This small molecule binds to this protein.
Small molecule (SMILES): O=P(O)(O)C(O)(Cc1cccc(-c2cccc(NS(=O)(=O)c3cccc(S(=O)(=O)Nc4cccc(-c5cccc(CC(O)(P(=O)(O)O)P(=O)(O)O)c5)c4)c3)c2)c1)P(=O)(O)O

Binding-site contacts:
Ligand atom CAX contacts residue MET25 of chain 1.A at 3.6 Å (hydrophobic).
Ligand atom OAK contacts residue ALA40 of chain 1.A at 3.3 Å.
Ligand atom CAS contacts residue ALA69 of chain 1.A at 3.6 Å (hydrophobic).
Ligand atom OAE contacts residue HIS43 of chain 1.A at 2.7 Å (h-bond).
Ligand atom OAH contacts residue PHE70 of chain 1.A at 2.6 Å (h-bond).
Ligand atom OAQ contacts residue MET86 of chain 1.A at 3.3 Å.
Ligand atom CBB contacts residue ASN28 of chain 1.A at 3.3 Å.
Ligand atom CAW contacts residue PHE89 of chain 1.A at 3.5 Å (hydrophobic).
Ligand atom OAB contacts residue HIS43 of chain 1.A at 3.3 Å.
Ligand atom CAZ contacts residue ALA47 of chain 1.A at 3.6 Å (hydrophobic).
Ligand atom OAB contacts residue ARG39 of chain 1.A at 3.0 Å (salt-bridge).
Ligand atom OAQ contacts residue LEU85 of chain 1.A at 3.6 Å.
Ligand atom CAX contacts residue ASN28 of chain 1.A at 3.3 Å.
Ligand atom CBI contacts residue HIS43 of chain 1.A at 3.3 Å.
Ligand atom OAI contacts residue HIS43 of chain 1.A at 3.2 Å (h-bond).
Ligand atom OAH contacts residue ASP26 of chain 1.A at 3.2 Å (salt-bridge).
Ligand atom CAU contacts residue HIS43 of chain 1.A at 3.2 Å.
Ligand atom CBQ contacts residue ASN28 of chain 1.A at 3.5 Å.
Ligand atom CBV contacts residue HIS43 of chain 1.A at 3.6 Å.
Ligand atom CBR contacts residue LEU88 of chain 1.A at 3.6 Å (hydrophobic).
Ligand atom CBU contacts residue ASN28 of chain 1.A at 3.5 Å.
Ligand atom CAS contacts residue MET25 of chain 1.A at 3.1 Å (hydrophobic).
Ligand atom OAF contacts residue ASN28 of chain 1.A at 2.9 Å (h-bond).
Ligand atom OAF contacts residue ASP26 of chain 1.A at 3.6 Å.
Ligand atom OAA contacts residue HIS43 of chain 1.A at 2.9 Å.
Ligand atom CAY contacts residue HIS43 of chain 1.A at 3.4 Å.
Ligand atom CAX contacts residue PHE70 of chain 1.A at 3.1 Å (hydrophobic).
Ligand atom OAI contacts residue ALA40 of chain 1.A at 3.3 Å.
Ligand atom OAG contacts residue GLY29 of chain 1.A at 2.7 Å (h-bond).
Ligand atom CAT contacts residue LEU88 of chain 1.A at 3.5 Å (hydrophobic).
Ligand atom CBR contacts residue HIS43 of chain 1.A at 3.2 Å.
Ligand atom CBB contacts residue ALA69 of chain 1.A at 3.6 Å (hydrophobic).
Ligand atom OAA contacts residue ASN28 of chain 1.A at 3.2 Å.
Ligand atom CAY contacts residue LEU88 of chain 1.A at 3.5 Å (hydrophobic).
Ligand atom CAT contacts residue HIS43 of chain 1.A at 3.6 Å.
Ligand atom CAS contacts residue ASN28 of chain 1.A at 3.1 Å.
Ligand atom OAF contacts residue GLY27 of chain 1.A at 3.1 Å (h-bond).
Ligand atom OAC contacts residue SER71 of chain 1.A at 2.6 Å (h-bond).
Ligand atom OAK contacts residue ARG39 of chain 1.A at 3.2 Å.
Ligand atom CBM contacts residue PHE70 of chain 1.A at 3.6 Å (hydrophobic).

Sequence of chain 1.A:
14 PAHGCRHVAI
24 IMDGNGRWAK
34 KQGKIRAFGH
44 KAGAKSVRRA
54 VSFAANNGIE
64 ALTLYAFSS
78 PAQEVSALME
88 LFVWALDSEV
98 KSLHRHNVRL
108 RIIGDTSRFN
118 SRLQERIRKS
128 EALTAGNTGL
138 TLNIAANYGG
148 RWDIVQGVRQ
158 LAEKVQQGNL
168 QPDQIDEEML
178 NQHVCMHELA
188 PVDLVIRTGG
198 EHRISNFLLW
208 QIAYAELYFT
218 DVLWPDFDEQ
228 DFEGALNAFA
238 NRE